Sequence of chain 1.E:
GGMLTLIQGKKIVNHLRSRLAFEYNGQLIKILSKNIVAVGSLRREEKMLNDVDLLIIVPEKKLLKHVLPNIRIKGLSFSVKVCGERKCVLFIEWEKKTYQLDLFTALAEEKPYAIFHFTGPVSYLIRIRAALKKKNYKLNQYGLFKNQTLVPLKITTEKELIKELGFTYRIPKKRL

Binding-site contacts:
Ligand atom N1 contacts residue ARG129 of chain 1.E at 3.7 Å.
Ligand atom C4 contacts residue ARG129 of chain 1.E at 4.4 Å.
Ligand atom OP2 contacts residue ARG172 of chain 1.E at 2.8 Å (salt-bridge).
Ligand atom C2 contacts residue ARG129 of chain 1.E at 4.0 Å.
Ligand atom OP3 contacts residue TYR126 of chain 1.E at 4.5 Å.
Ligand atom OP3 contacts residue PHE169 of chain 1.E at 4.3 Å.
Ligand atom P contacts residue ARG129 of chain 1.E at 4.0 Å.
Ligand atom P contacts residue ARG172 of chain 1.E at 3.5 Å.
Ligand atom OP3 contacts residue ARG172 of chain 1.E at 2.9 Å (salt-bridge).
Ligand atom C4' contacts residue PHE169 of chain 1.E at 4.0 Å (hydrophobic).
Ligand atom C5 contacts residue ARG129 of chain 1.E at 3.8 Å.
Ligand atom OP2 contacts residue THR170 of chain 1.E at 4.2 Å.
Ligand atom OP1 contacts residue LYS137 of chain 1.E at 4.0 Å.
Ligand atom OP3 contacts residue THR170 of chain 1.E at 4.3 Å.
Ligand atom N3 contacts residue ARG129 of chain 1.E at 4.2 Å.
Ligand atom C5' contacts residue ARG129 of chain 1.E at 4.4 Å.
Ligand atom N9 contacts residue ARG129 of chain 1.E at 4.1 Å.
Ligand atom OP1 contacts residue PHE169 of chain 1.E at 3.8 Å.
Ligand atom O4' contacts residue PHE169 of chain 1.E at 4.0 Å.
Ligand atom O5' contacts residue PHE169 of chain 1.E at 3.5 Å.
Ligand atom N6 contacts residue ARG129 of chain 1.E at 3.8 Å.
Ligand atom O5' contacts residue ARG129 of chain 1.E at 3.8 Å.
Ligand atom O4' contacts residue ARG129 of chain 1.E at 3.9 Å.
Ligand atom OP3 contacts residue ILE130 of chain 1.E at 4.4 Å.
Ligand atom OP1 contacts residue THR170 of chain 1.E at 2.6 Å (h-bond).
Ligand atom N7 contacts residue ARG129 of chain 1.E at 3.9 Å.
Ligand atom P contacts residue PHE169 of chain 1.E at 4.4 Å.
Ligand atom OP1 contacts residue ARG172 of chain 1.E at 3.8 Å.
Ligand atom OP3 contacts residue ARG129 of chain 1.E at 3.0 Å (salt-bridge).
Ligand atom P contacts residue THR170 of chain 1.E at 3.8 Å.
Ligand atom OP2 contacts residue ARG129 of chain 1.E at 3.8 Å.
Ligand atom C5' contacts residue PHE169 of chain 1.E at 4.3 Å (hydrophobic).
Ligand atom C6 contacts residue ARG129 of chain 1.E at 3.8 Å.
Ligand atom C8 contacts residue ARG129 of chain 1.E at 3.7 Å.

A protein and the small-molecule ligand that binds it are described below.
Small molecule (SMILES): Cc1cn([C@H]2C[C@H](O[P](=O)(O)OC[C@H]3O[C@@H](n4cnc5c(N)ncnc54)C[C@@H]3O[P](=O)(O)OC[C@H]3O[C@@H](n4cnc5c(=O)nc(N)[nH]c54)C[C@@H]3O[P](=O)(O)OC[C@H]3O[C@@H](n4cnc5c(N)ncnc54)C[C@@H]3O[P](=O)(O)OC[C@H]3O[C@@H](n4cnc5c(N)ncnc54)C[C@@H]3O[P](=O)(O)OC[C@H]3O[C@@H](n4ccc(N)nc4=O)C[C@@H]3O[P](=O)(O)OC[C@H]3O[C@@H](n4cnc5c(=O)nc(N)[nH]c54)C[C@@H]3O)[C@@H](CO[P](=O)(O)O[C@H]3C[C@H](n4cnc5c(N)ncnc54)O[C@@H]3COP(=O)(O)O)O2)c(=O)[nH]c1=O